Sequence of chain 2.A:
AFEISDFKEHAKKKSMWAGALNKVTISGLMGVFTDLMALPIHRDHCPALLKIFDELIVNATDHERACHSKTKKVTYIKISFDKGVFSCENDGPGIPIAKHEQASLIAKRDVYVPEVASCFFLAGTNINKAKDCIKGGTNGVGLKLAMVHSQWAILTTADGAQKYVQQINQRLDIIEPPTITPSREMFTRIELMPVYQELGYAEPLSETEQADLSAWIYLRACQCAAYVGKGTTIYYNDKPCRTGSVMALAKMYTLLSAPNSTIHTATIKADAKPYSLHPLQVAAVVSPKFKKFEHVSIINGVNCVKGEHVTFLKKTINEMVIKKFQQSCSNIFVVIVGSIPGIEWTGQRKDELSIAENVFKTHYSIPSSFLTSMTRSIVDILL

Binding-site contacts:
Ligand atom O3G contacts residue THR143 of chain 1.A at 2.8 Å (h-bond).
Ligand atom O1A contacts residue MG1 of chain 1.B at 2.1 Å.
Ligand atom O3A contacts residue GLY145 of chain 1.A at 3.4 Å.
Ligand atom O1G contacts residue GLY145 of chain 1.A at 3.2 Å (h-bond).
Ligand atom O2' contacts residue THR130 of chain 1.A at 2.8 Å (h-bond).
Ligand atom O3' contacts residue THR130 of chain 1.A at 3.0 Å (h-bond).
Ligand atom O1B contacts residue MG1 of chain 1.B at 2.1 Å.
Ligand atom N3B contacts residue ASN144 of chain 1.A at 3.1 Å (h-bond).
Ligand atom O2A contacts residue VAL146 of chain 1.A at 3.5 Å (h-bond).
Ligand atom N1 contacts residue ASN95 of chain 1.A at 3.5 Å (h-bond).
Ligand atom PG contacts residue ASN144 of chain 1.A at 3.5 Å.
Ligand atom O3G contacts residue LYS368 of chain 1.A at 2.9 Å (salt-bridge).
Ligand atom O1G contacts residue GLN366 of chain 1.A at 3.2 Å (h-bond).
Ligand atom O2G contacts residue MG1 of chain 1.B at 2.0 Å.
Ligand atom O1A contacts residue ASN64 of chain 1.A at 2.9 Å (h-bond).
Ligand atom O3A contacts residue MG1 of chain 1.B at 3.5 Å.
Ligand atom O1G contacts residue VAL146 of chain 1.A at 2.8 Å (h-bond).
Ligand atom C5' contacts residue ALA122 of chain 1.A at 3.6 Å (hydrophobic).
Ligand atom PB contacts residue MG1 of chain 1.B at 3.1 Å.
Ligand atom O1B contacts residue ASN64 of chain 1.A at 2.9 Å (h-bond).
Ligand atom PG contacts residue MG1 of chain 1.B at 3.3 Å.
Ligand atom O2' contacts residue PHE4 of chain 2.A at 3.4 Å.
Ligand atom C2 contacts residue HIS68 of chain 1.A at 3.4 Å.
Ligand atom N7 contacts residue ASN64 of chain 1.A at 3.3 Å.
Ligand atom O2A contacts residue GLY147 of chain 1.A at 3.4 Å (h-bond).
Ligand atom PA contacts residue MG1 of chain 1.B at 3.3 Å.
Ligand atom O1G contacts residue GLY147 of chain 1.A at 2.8 Å (h-bond).
Ligand atom O2G contacts residue GLU60 of chain 1.A at 3.6 Å (salt-bridge).
Ligand atom N6 contacts residue ASN95 of chain 1.A at 2.9 Å (h-bond).
Ligand atom N3B contacts residue GLY145 of chain 1.A at 3.0 Å (h-bond).
Ligand atom O2A contacts residue LYS149 of chain 1.A at 2.8 Å (salt-bridge).
Ligand atom O1A contacts residue LEU148 of chain 1.A at 3.2 Å (h-bond).
Ligand atom O2A contacts residue LEU148 of chain 1.A at 3.1 Å (h-bond).
Ligand atom O4' contacts residue ALA122 of chain 1.A at 3.4 Å.
Ligand atom N3B contacts residue MG1 of chain 1.B at 3.6 Å.
Ligand atom N3B contacts residue THR143 of chain 1.A at 3.1 Å (h-bond).
Ligand atom O2B contacts residue ASN131 of chain 1.A at 3.0 Å (h-bond).
Ligand atom O3G contacts residue GLY142 of chain 1.A at 3.5 Å.
Ligand atom N3B contacts residue GLY142 of chain 1.A at 3.6 Å.
Ligand atom O3G contacts residue ASN144 of chain 1.A at 3.0 Å (h-bond).

A small-molecule ligand and the protein it binds are described below.
Small molecule (SMILES): Nc1ncnc2c1ncn2[C@@H]1O[C@H](CO[P](=O)(O)O[P](=O)(O)NP(=O)(O)O)[C@@H](O)[C@H]1O

Sequence of chain 1.A:
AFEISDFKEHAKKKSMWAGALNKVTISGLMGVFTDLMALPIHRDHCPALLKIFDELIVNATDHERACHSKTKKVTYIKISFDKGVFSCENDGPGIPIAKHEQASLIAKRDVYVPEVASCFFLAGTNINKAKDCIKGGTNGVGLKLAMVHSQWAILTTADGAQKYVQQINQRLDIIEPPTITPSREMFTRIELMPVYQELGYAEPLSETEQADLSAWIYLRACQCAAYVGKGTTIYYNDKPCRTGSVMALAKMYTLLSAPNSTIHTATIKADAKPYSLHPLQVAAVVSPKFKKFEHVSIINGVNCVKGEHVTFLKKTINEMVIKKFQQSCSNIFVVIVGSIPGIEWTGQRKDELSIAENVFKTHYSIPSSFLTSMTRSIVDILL